Sequence of chain 1.I:
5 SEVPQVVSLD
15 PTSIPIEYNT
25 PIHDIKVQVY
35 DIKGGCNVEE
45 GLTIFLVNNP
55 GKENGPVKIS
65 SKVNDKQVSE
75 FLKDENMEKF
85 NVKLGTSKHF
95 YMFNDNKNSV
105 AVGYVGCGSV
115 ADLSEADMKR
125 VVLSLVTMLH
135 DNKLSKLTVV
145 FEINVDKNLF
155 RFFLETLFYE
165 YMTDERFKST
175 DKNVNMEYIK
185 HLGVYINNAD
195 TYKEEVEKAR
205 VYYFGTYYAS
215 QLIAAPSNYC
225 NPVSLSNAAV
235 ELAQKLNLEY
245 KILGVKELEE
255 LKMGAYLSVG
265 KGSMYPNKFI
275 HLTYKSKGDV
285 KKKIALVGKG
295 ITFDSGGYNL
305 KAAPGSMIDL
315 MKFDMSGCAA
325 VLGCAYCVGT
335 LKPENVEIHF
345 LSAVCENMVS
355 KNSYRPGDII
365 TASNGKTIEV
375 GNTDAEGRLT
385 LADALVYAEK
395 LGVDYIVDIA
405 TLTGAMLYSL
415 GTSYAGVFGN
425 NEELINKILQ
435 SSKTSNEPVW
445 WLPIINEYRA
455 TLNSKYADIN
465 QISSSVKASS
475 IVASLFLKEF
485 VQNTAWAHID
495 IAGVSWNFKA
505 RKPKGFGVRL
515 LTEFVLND

Binding-site contacts:
Ligand atom O contacts residue ASP298 of chain 1.I at 2.8 Å (salt-bridge).
Ligand atom NAL contacts residue LEU406 of chain 1.I at 3.1 Å (h-bond).
Ligand atom C contacts residue ZN1 of chain 1.UB at 3.4 Å.
Ligand atom CA contacts residue LEU406 of chain 1.I at 3.1 Å (hydrophobic).
Ligand atom OAF contacts residue LYS293 of chain 1.I at 3.4 Å (salt-bridge).
Ligand atom CAJ contacts residue LEU406 of chain 1.I at 3.5 Å (hydrophobic).
Ligand atom CAQ contacts residue GLY408 of chain 1.I at 3.5 Å.
Ligand atom C contacts residue ASP298 of chain 1.I at 3.8 Å.
Ligand atom NAL contacts residue CO31 of chain 1.WB at 2.6 Å (h-bond).
Ligand atom CAI contacts residue MET315 of chain 1.I at 3.8 Å (hydrophobic).
Ligand atom NAL contacts residue ASP378 of chain 1.I at 3.0 Å (salt-bridge).
Ligand atom OAE contacts residue THR407 of chain 1.I at 3.3 Å.
Ligand atom CAJ contacts residue THR407 of chain 1.I at 3.6 Å.
Ligand atom CAJ contacts residue GLY408 of chain 1.I at 3.5 Å.
Ligand atom C contacts residue ASP378 of chain 1.I at 3.4 Å.
Ligand atom BRG contacts residue MET311 of chain 1.I at 3.5 Å.
Ligand atom NAL contacts residue LYS293 of chain 1.I at 3.8 Å.
Ligand atom O contacts residue ASP378 of chain 1.I at 3.6 Å (salt-bridge).
Ligand atom CAH contacts residue ALA496 of chain 1.I at 3.7 Å (hydrophobic).
Ligand atom CAI contacts residue GLY408 of chain 1.I at 3.7 Å.
Ligand atom OAE contacts residue GLY408 of chain 1.I at 3.0 Å (h-bond).
Ligand atom CAQ contacts residue LEU406 of chain 1.I at 3.8 Å (hydrophobic).
Ligand atom CAH contacts residue GLY408 of chain 1.I at 3.7 Å.
Ligand atom OAF contacts residue CO31 of chain 1.WB at 2.7 Å (h-bond).
Ligand atom O contacts residue ZN1 of chain 1.VB at 2.5 Å.
Ligand atom CAK contacts residue GLY408 of chain 1.I at 3.7 Å.
Ligand atom OAF contacts residue ZN1 of chain 1.UB at 2.1 Å.
Ligand atom CAP contacts residue GLY408 of chain 1.I at 3.6 Å.
Ligand atom CAJ contacts residue THR405 of chain 1.I at 3.7 Å.
Ligand atom NAL contacts residue ZN1 of chain 1.UB at 3.0 Å.
Ligand atom OAF contacts residue GLU380 of chain 1.I at 2.7 Å (salt-bridge).
Ligand atom C contacts residue ZN1 of chain 1.VB at 2.9 Å.
Ligand atom NAL contacts residue ZN1 of chain 1.VB at 2.8 Å.
Ligand atom O contacts residue ZN1 of chain 1.UB at 3.1 Å.
Ligand atom OAF contacts residue ASP378 of chain 1.I at 2.8 Å (salt-bridge).
Ligand atom CAA contacts residue SER473 of chain 1.I at 3.7 Å.
Ligand atom OAF contacts residue ZN1 of chain 1.VB at 2.1 Å.
Ligand atom O contacts residue LYS305 of chain 1.I at 3.0 Å (salt-bridge).
Ligand atom OAF contacts residue ASP298 of chain 1.I at 3.3 Å (salt-bridge).
Ligand atom C contacts residue LEU406 of chain 1.I at 3.5 Å (hydrophobic).

This protein binds this small molecule.
Small molecule (SMILES): CC(C)(C)C(=O)N[C@@H](C(=O)NO)c1ccc(Br)cc1